Sequence of chain 1.G:
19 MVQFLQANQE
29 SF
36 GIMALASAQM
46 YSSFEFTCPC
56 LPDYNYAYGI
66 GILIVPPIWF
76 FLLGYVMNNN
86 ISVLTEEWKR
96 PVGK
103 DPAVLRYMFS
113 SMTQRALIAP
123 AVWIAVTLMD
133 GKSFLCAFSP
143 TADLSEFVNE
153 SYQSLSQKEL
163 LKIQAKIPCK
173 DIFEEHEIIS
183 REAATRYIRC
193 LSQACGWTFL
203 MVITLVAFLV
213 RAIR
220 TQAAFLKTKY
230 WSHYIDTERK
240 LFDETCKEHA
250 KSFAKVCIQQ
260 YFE

Binding-site contacts:
Ligand atom C1 contacts residue GLU179 of chain 1.G at 4.0 Å.
Ligand atom O5 contacts residue GLU179 of chain 1.G at 4.0 Å.
Ligand atom O5 contacts residue SER153 of chain 1.G at 3.8 Å.
Ligand atom C3 contacts residue ASN151 of chain 1.G at 3.8 Å.
Ligand atom O6 contacts residue SER153 of chain 1.G at 3.5 Å (h-bond).
Ligand atom O6 contacts residue TYR154 of chain 1.G at 3.5 Å (h-bond).
Ligand atom O5 contacts residue TYR154 of chain 1.G at 4.5 Å.
Ligand atom C5 contacts residue SER153 of chain 1.G at 4.5 Å.
Ligand atom C8 contacts residue ASN151 of chain 1.G at 3.7 Å.
Ligand atom C4 contacts residue ASN151 of chain 1.G at 4.2 Å.
Ligand atom O7 contacts residue GLU179 of chain 1.G at 3.8 Å.
Ligand atom C5 contacts residue ASN151 of chain 1.G at 3.6 Å.
Ligand atom O5 contacts residue ASN151 of chain 1.G at 2.3 Å (h-bond).
Ligand atom N2 contacts residue ASN151 of chain 1.G at 2.9 Å (h-bond).
Ligand atom O7 contacts residue HIS178 of chain 1.G at 4.1 Å.
Ligand atom O7 contacts residue ASN151 of chain 1.G at 3.1 Å (h-bond).
Ligand atom C2 contacts residue GLU179 of chain 1.G at 4.3 Å.
Ligand atom C1 contacts residue ASN151 of chain 1.G at 1.4 Å.
Ligand atom C1 contacts residue SER153 of chain 1.G at 4.2 Å.
Ligand atom C7 contacts residue ASN151 of chain 1.G at 3.2 Å.
Ligand atom C2 contacts residue ASN151 of chain 1.G at 2.4 Å.

This small molecule binds to this protein.
Small molecule (SMILES): CC(=O)N[C@@H]1[C@@H](O)[C@H](O)[C@@H](CO)O[C@H]1O